Binding-site contacts:
Ligand atom C03 contacts residue SER103 of chain 1.A at 3.6 Å.
Ligand atom F24 contacts residue LEU83 of chain 1.A at 3.5 Å.
Ligand atom C21 contacts residue TRP56 of chain 1.A at 4.0 Å (hydrophobic).
Ligand atom C26 contacts residue TRP56 of chain 1.A at 3.6 Å (hydrophobic).
Ligand atom C19 contacts residue GLU421 of chain 1.A at 3.5 Å.
Ligand atom C23 contacts residue LEU83 of chain 1.A at 3.8 Å (hydrophobic).
Ligand atom C20 contacts residue TRP56 of chain 1.A at 3.8 Å (hydrophobic).
Ligand atom C23 contacts residue ALA53 of chain 1.A at 3.9 Å (hydrophobic).
Ligand atom C22 contacts residue ALA53 of chain 1.A at 3.4 Å (hydrophobic).
Ligand atom C04 contacts residue GOL1 of chain 1.H at 3.6 Å.
Ligand atom C03 contacts residue PHE422 of chain 1.A at 3.5 Å (hydrophobic).
Ligand atom C23 contacts residue ARG57 of chain 1.A at 3.9 Å.
Ligand atom F24 contacts residue ALA53 of chain 1.A at 4.0 Å.
Ligand atom C21 contacts residue PHE104 of chain 1.A at 3.4 Å (hydrophobic).
Ligand atom C05 contacts residue TRP56 of chain 1.A at 3.9 Å (hydrophobic).
Ligand atom C03 contacts residue TRP56 of chain 1.A at 3.8 Å (hydrophobic).
Ligand atom F24 contacts residue VAL60 of chain 1.A at 3.5 Å.
Ligand atom O01 contacts residue ILE48 of chain 1.A at 3.6 Å.
Ligand atom C02 contacts residue PHE104 of chain 1.A at 3.9 Å (hydrophobic).
Ligand atom N06 contacts residue GOL1 of chain 1.H at 3.8 Å.
Ligand atom C20 contacts residue PHE104 of chain 1.A at 3.8 Å (hydrophobic).
Ligand atom F24 contacts residue ARG57 of chain 1.A at 3.3 Å.
Ligand atom O01 contacts residue PHE104 of chain 1.A at 3.6 Å.
Ligand atom C07 contacts residue ILE48 of chain 1.A at 3.8 Å (hydrophobic).
Ligand atom C25 contacts residue TRP56 of chain 1.A at 3.8 Å (hydrophobic).
Ligand atom F24 contacts residue TRP56 of chain 1.A at 4.0 Å.
Ligand atom C23 contacts residue TRP56 of chain 1.A at 4.0 Å (hydrophobic).
Ligand atom C25 contacts residue LEU83 of chain 1.A at 3.8 Å (hydrophobic).
Ligand atom C07 contacts residue GOL1 of chain 1.H at 3.4 Å.
Ligand atom C25 contacts residue MET85 of chain 1.A at 4.0 Å (hydrophobic).
Ligand atom C04 contacts residue PHE422 of chain 1.A at 3.6 Å (hydrophobic).
Ligand atom C21 contacts residue ALA53 of chain 1.A at 4.0 Å (hydrophobic).
Ligand atom C26 contacts residue MET85 of chain 1.A at 4.0 Å (hydrophobic).
Ligand atom C18 contacts residue GLU421 of chain 1.A at 3.8 Å.
Ligand atom C08 contacts residue ASP46 of chain 1.A at 3.4 Å.
Ligand atom C22 contacts residue PHE104 of chain 1.A at 4.0 Å (hydrophobic).
Ligand atom C26 contacts residue SER103 of chain 1.A at 4.0 Å.
Ligand atom C25 contacts residue VAL60 of chain 1.A at 4.0 Å (hydrophobic).
Ligand atom F24 contacts residue TRP33 of chain 1.A at 3.8 Å.
Ligand atom C22 contacts residue TRP56 of chain 1.A at 4.1 Å (hydrophobic).

The small molecule below binds the protein below.
Small molecule (SMILES): O=C(CCCN1CCC(O)(Cc2ccc(F)cc2)CC1)c1ccc(F)cc1

Sequence of chain 1.A:
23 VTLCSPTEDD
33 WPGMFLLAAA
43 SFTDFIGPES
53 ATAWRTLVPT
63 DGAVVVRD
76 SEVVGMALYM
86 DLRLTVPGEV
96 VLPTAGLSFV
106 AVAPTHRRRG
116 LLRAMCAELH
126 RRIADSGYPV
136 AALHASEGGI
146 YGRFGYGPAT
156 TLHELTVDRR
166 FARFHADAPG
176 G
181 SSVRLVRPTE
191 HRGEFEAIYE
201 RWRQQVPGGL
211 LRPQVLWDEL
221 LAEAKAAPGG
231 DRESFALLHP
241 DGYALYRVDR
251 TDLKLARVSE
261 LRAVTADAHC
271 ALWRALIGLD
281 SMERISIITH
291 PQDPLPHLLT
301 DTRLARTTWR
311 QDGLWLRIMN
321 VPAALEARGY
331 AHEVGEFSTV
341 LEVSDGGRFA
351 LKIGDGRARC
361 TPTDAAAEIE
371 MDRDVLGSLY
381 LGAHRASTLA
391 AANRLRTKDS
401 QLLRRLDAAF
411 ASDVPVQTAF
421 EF